Sequence of chain 1.D:
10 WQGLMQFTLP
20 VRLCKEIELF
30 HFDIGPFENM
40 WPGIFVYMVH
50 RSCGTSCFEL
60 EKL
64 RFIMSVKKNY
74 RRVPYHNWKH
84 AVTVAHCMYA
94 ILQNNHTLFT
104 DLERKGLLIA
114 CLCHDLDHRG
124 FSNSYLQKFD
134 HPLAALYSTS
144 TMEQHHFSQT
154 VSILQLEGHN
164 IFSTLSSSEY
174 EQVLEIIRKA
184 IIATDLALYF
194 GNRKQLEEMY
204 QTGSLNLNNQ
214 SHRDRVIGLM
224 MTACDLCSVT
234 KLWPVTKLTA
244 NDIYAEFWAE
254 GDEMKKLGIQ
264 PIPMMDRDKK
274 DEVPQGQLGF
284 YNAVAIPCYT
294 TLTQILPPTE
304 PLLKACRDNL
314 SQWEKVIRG

Binding-site contacts:
Ligand atom N18 contacts residue TYR247 of chain 1.D at 2.5 Å (h-bond).
Ligand atom C12 contacts residue TYR247 of chain 1.D at 3.5 Å (hydrophobic).
Ligand atom C19 contacts residue ILE246 of chain 1.D at 3.8 Å (hydrophobic).
Ligand atom C21 contacts residue MET267 of chain 1.D at 3.5 Å (hydrophobic).
Ligand atom C7 contacts residue TYR247 of chain 1.D at 3.1 Å (hydrophobic).
Ligand atom C16 contacts residue GLY279 of chain 1.D at 3.6 Å.
Ligand atom C16 contacts residue MET267 of chain 1.D at 3.5 Å (hydrophobic).
Ligand atom C1 contacts residue PHE250 of chain 1.D at 3.7 Å (hydrophobic).
Ligand atom C8 contacts residue PHE283 of chain 1.D at 3.7 Å (hydrophobic).
Ligand atom C7 contacts residue MET267 of chain 1.D at 3.6 Å (hydrophobic).
Ligand atom N18 contacts residue MET267 of chain 1.D at 3.8 Å.
Ligand atom C14 contacts residue PHE283 of chain 1.D at 3.8 Å (hydrophobic).
Ligand atom C22 contacts residue GLU275 of chain 1.D at 3.7 Å.
Ligand atom C8 contacts residue MET267 of chain 1.D at 3.5 Å (hydrophobic).
Ligand atom C5 contacts residue PHE283 of chain 1.D at 3.6 Å (hydrophobic).
Ligand atom C19 contacts residue GLN280 of chain 1.D at 3.7 Å.
Ligand atom N13 contacts residue PHE250 of chain 1.D at 3.7 Å.
Ligand atom C20 contacts residue GLY279 of chain 1.D at 3.5 Å.
Ligand atom N15 contacts residue PHE283 of chain 1.D at 3.5 Å.
Ligand atom N9 contacts residue ILE246 of chain 1.D at 3.7 Å.
Ligand atom C23 contacts residue MET267 of chain 1.D at 3.7 Å (hydrophobic).
Ligand atom O17 contacts residue GLN280 of chain 1.D at 2.8 Å (h-bond).
Ligand atom C20 contacts residue MET267 of chain 1.D at 3.7 Å (hydrophobic).
Ligand atom N15 contacts residue MET267 of chain 1.D at 3.3 Å (h-bond).
Ligand atom N18 contacts residue GLY279 of chain 1.D at 3.5 Å.
Ligand atom C12 contacts residue MET267 of chain 1.D at 3.4 Å (hydrophobic).
Ligand atom N10 contacts residue ILE246 of chain 1.D at 3.6 Å.
Ligand atom C4 contacts residue PHE283 of chain 1.D at 3.6 Å (hydrophobic).
Ligand atom C20 contacts residue TYR247 of chain 1.D at 3.3 Å (hydrophobic).
Ligand atom O3 contacts residue PHE283 of chain 1.D at 3.5 Å.
Ligand atom N13 contacts residue PHE283 of chain 1.D at 3.4 Å.
Ligand atom C23 contacts residue GLY279 of chain 1.D at 3.7 Å.
Ligand atom N2 contacts residue PHE250 of chain 1.D at 3.8 Å.
Ligand atom C21 contacts residue GLY279 of chain 1.D at 3.7 Å.
Ligand atom C22 contacts residue GLY279 of chain 1.D at 3.6 Å.
Ligand atom C22 contacts residue MET267 of chain 1.D at 3.7 Å (hydrophobic).
Ligand atom N11 contacts residue MET267 of chain 1.D at 3.4 Å (h-bond).
Ligand atom N9 contacts residue PHE283 of chain 1.D at 3.6 Å.
Ligand atom C16 contacts residue TYR247 of chain 1.D at 3.4 Å (hydrophobic).
Ligand atom O3 contacts residue PHE250 of chain 1.D at 3.7 Å.

This protein binds this small molecule.
Small molecule (SMILES): Cn1ncc(C(=O)N2CCC2)c1C(=O)Nc1cc(-c2ccccn2)[nH]n1